Binding-site contacts:
Ligand atom C1 contacts residue TYR72 of chain 1.B at 3.8 Å (hydrophobic).
Ligand atom O contacts residue TYR72 of chain 1.B at 4.4 Å.
Ligand atom C8 contacts residue TYR72 of chain 1.B at 3.2 Å (hydrophobic).
Ligand atom C8 contacts residue GLU87 of chain 1.B at 2.8 Å.
Ligand atom C contacts residue GLU87 of chain 1.B at 4.1 Å.
Ligand atom C contacts residue LYS92 of chain 1.B at 3.9 Å.
Ligand atom O1 contacts residue TYR72 of chain 1.B at 3.6 Å.
Ligand atom C5 contacts residue PRO9 of chain 1.B at 3.5 Å (hydrophobic).
Ligand atom C6 contacts residue ILE96 of chain 1.B at 4.5 Å (hydrophobic).
Ligand atom C4 contacts residue PHE100 of chain 1.B at 4.2 Å (hydrophobic).
Ligand atom C6 contacts residue PHE93 of chain 1.B at 4.0 Å (hydrophobic).
Ligand atom N contacts residue GLU87 of chain 1.B at 4.0 Å.
Ligand atom C6 contacts residue GLU87 of chain 1.B at 4.0 Å.
Ligand atom O contacts residue GLU87 of chain 1.B at 1.9 Å (salt-bridge).
Ligand atom C3 contacts residue TYR72 of chain 1.B at 4.0 Å (hydrophobic).
Ligand atom O contacts residue LYS92 of chain 1.B at 3.4 Å.
Ligand atom C3 contacts residue ILE96 of chain 1.B at 4.0 Å (hydrophobic).
Ligand atom C2 contacts residue THR11 of chain 1.B at 4.0 Å.
Ligand atom C5 contacts residue TYR72 of chain 1.B at 3.6 Å (hydrophobic).
Ligand atom C1 contacts residue GLN74 of chain 1.B at 4.2 Å.
Ligand atom O1 contacts residue THR11 of chain 1.B at 2.6 Å (h-bond).
Ligand atom C contacts residue TYR72 of chain 1.B at 3.8 Å (hydrophobic).
Ligand atom C3 contacts residue THR11 of chain 1.B at 3.7 Å.
Ligand atom C1 contacts residue THR11 of chain 1.B at 3.8 Å.
Ligand atom C4 contacts residue ILE96 of chain 1.B at 3.3 Å (hydrophobic).
Ligand atom C5 contacts residue ILE96 of chain 1.B at 3.6 Å (hydrophobic).
Ligand atom C7 contacts residue TYR72 of chain 1.B at 3.6 Å (hydrophobic).
Ligand atom C2 contacts residue TYR72 of chain 1.B at 3.7 Å (hydrophobic).
Ligand atom C6 contacts residue TYR72 of chain 1.B at 3.4 Å (hydrophobic).
Ligand atom C5 contacts residue PHE93 of chain 1.B at 4.1 Å (hydrophobic).
Ligand atom C7 contacts residue GLU87 of chain 1.B at 3.8 Å.
Ligand atom N contacts residue TYR72 of chain 1.B at 3.2 Å (h-bond).
Ligand atom C4 contacts residue PRO9 of chain 1.B at 3.9 Å (hydrophobic).
Ligand atom O1 contacts residue GLN74 of chain 1.B at 2.9 Å (h-bond).
Ligand atom C4 contacts residue TYR72 of chain 1.B at 4.0 Å (hydrophobic).

Sequence of chain 1.B:
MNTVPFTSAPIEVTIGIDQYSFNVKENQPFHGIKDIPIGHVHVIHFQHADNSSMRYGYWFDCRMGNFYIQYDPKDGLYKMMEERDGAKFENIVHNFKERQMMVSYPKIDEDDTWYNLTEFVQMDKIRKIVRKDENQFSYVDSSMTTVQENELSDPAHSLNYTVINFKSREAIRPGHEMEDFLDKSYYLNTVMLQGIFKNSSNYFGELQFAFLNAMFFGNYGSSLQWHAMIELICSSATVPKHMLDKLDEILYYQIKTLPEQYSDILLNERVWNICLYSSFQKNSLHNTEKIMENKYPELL

This protein binds this small molecule.
Small molecule (SMILES): CN1[C@@H](O)c2ccccc2[C@@H]1O